This protein binds this small molecule.
Small molecule (SMILES): CC(=O)N[C@@H]1[C@@H](O)[C@H](O)[C@@H](CO)O[C@H]1O

Sequence of chain 1.C:
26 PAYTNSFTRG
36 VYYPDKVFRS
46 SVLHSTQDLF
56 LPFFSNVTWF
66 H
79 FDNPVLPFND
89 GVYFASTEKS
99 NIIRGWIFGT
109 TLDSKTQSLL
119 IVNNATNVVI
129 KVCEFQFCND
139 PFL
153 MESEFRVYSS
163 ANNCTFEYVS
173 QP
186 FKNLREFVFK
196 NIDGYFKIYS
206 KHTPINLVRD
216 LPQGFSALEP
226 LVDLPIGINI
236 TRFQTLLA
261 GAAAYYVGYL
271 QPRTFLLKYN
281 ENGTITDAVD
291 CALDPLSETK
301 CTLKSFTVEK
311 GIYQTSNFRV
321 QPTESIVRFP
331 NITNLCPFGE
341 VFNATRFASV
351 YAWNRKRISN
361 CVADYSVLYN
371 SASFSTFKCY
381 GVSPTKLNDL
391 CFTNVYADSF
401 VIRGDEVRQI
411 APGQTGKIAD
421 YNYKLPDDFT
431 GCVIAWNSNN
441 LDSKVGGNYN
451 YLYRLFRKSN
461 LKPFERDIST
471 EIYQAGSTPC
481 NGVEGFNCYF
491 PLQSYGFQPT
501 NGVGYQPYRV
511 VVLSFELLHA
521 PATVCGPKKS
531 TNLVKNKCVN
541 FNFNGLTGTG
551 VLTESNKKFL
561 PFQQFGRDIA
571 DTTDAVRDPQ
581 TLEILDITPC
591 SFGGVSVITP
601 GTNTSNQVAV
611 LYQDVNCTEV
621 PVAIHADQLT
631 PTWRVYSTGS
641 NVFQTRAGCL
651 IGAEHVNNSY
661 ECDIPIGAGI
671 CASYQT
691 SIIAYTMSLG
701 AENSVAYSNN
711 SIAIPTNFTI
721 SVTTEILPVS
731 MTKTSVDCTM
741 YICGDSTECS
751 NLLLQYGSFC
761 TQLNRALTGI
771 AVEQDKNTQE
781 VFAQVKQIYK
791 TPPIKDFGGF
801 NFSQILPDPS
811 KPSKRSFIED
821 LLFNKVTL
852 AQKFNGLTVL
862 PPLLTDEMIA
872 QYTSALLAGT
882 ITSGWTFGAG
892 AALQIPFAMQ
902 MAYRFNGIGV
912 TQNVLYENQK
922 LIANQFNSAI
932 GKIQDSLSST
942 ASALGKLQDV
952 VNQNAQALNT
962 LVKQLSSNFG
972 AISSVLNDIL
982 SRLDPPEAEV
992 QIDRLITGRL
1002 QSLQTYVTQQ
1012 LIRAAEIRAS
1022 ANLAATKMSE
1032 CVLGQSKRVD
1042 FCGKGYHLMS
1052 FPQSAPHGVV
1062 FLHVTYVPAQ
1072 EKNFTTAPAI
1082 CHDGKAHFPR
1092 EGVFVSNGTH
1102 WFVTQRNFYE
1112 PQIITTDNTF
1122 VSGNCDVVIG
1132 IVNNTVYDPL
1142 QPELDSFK

Binding-site contacts:
Ligand atom C8 contacts residue ILE233 of chain 1.C at 4.4 Å (hydrophobic).
Ligand atom C1 contacts residue ASN234 of chain 1.C at 1.4 Å.
Ligand atom C5 contacts residue ASN234 of chain 1.C at 3.7 Å.
Ligand atom C8 contacts residue ASN234 of chain 1.C at 4.4 Å.
Ligand atom C2 contacts residue ASN234 of chain 1.C at 2.5 Å.
Ligand atom C3 contacts residue ASN234 of chain 1.C at 3.8 Å.
Ligand atom C4 contacts residue ASN234 of chain 1.C at 4.3 Å.
Ligand atom C7 contacts residue ASN234 of chain 1.C at 3.3 Å.
Ligand atom O5 contacts residue ASN234 of chain 1.C at 2.4 Å (h-bond).
Ligand atom O7 contacts residue ASN234 of chain 1.C at 3.2 Å (h-bond).
Ligand atom N2 contacts residue ASN234 of chain 1.C at 2.9 Å (h-bond).
Ligand atom C8 contacts residue GLY232 of chain 1.C at 4.0 Å.